Binding-site contacts:
Ligand atom OS contacts residue THR41 of chain 1.L at 2.9 Å (h-bond).
Ligand atom CR contacts residue THR41 of chain 1.L at 3.6 Å.
Ligand atom CS contacts residue THR41 of chain 1.L at 3.8 Å.

This small molecule binds to this protein.
Small molecule (SMILES): NCCC[C@H](N)CC(=O)N[C@H]1CNC(=O)[C@H]([C@H]2C[C@H](O)N=C(N)N2)NC(=O)/C(=C/NC(N)=O)NC(=O)[C@H](CO)NC(=O)[C@H](CO)NC1=O

Sequence of chain 1.L:
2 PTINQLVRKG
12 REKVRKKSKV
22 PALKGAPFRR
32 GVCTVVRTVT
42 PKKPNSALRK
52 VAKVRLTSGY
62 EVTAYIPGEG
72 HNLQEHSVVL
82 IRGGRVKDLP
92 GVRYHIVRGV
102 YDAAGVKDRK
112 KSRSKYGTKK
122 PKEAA